Sequence of chain 1.B:
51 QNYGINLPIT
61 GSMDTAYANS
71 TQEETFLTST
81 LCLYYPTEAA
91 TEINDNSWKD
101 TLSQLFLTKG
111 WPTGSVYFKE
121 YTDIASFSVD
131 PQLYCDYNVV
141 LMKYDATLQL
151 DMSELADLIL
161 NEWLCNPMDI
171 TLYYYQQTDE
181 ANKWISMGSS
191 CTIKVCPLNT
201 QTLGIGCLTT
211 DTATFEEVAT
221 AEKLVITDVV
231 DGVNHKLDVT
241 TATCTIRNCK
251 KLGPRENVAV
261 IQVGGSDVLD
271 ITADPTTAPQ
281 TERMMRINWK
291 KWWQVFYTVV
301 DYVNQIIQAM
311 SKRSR

Binding-site contacts:
Ligand atom O5 contacts residue ASN69 of chain 1.B at 2.5 Å (h-bond).
Ligand atom C5 contacts residue ASN69 of chain 1.B at 3.8 Å.
Ligand atom C1 contacts residue ASN69 of chain 1.B at 1.5 Å.
Ligand atom C4 contacts residue ASN69 of chain 1.B at 4.2 Å.
Ligand atom N2 contacts residue ASN69 of chain 1.B at 2.8 Å (h-bond).
Ligand atom C3 contacts residue ASN69 of chain 1.B at 3.8 Å.
Ligand atom C2 contacts residue ASN69 of chain 1.B at 2.5 Å.
Ligand atom O6 contacts residue ASN69 of chain 1.B at 4.2 Å.
Ligand atom C7 contacts residue ASN69 of chain 1.B at 3.8 Å.
Ligand atom O7 contacts residue ASN69 of chain 1.B at 4.4 Å.

The protein below binds the small molecule below.
Small molecule (SMILES): CC(=O)N[C@@H]1[C@@H](O)[C@H](O)[C@@H](CO)O[C@H]1O